This protein binds this small molecule.
Small molecule (SMILES): CC(C)[C@H](NC(=O)[C@@H](NC(=O)[C@H](C)NC(=O)[C@@H]1CCCN1C(=O)[C@H](Cc1ccccc1)NC(=O)CN)[C@@H](C)OP(=O)(O)O)C(=O)O

Binding-site contacts:
Ligand atom CG contacts residue ARG65 of chain 2.A at 3.7 Å.
Ligand atom OXT contacts residue T5Q1 of chain 2.E at 3.2 Å.
Ligand atom P contacts residue ARG61 of chain 2.A at 3.6 Å.
Ligand atom O2P contacts residue ARG134 of chain 2.A at 2.9 Å (salt-bridge).
Ligand atom C contacts residue ASN231 of chain 2.A at 3.7 Å.
Ligand atom CG contacts residue VAL183 of chain 2.A at 3.8 Å (hydrophobic).
Ligand atom CB contacts residue ASN231 of chain 2.A at 3.6 Å.
Ligand atom C contacts residue LYS127 of chain 2.A at 3.7 Å.
Ligand atom O3P contacts residue TYR135 of chain 2.A at 2.6 Å (h-bond).
Ligand atom CB contacts residue ASN180 of chain 2.A at 3.2 Å.
Ligand atom N contacts residue ASN180 of chain 2.A at 3.0 Å (h-bond).
Ligand atom CG1 contacts residue LEU227 of chain 2.A at 3.5 Å (hydrophobic).
Ligand atom CZ contacts residue ARG65 of chain 2.A at 3.8 Å.
Ligand atom N contacts residue ASN231 of chain 2.A at 2.9 Å (h-bond).
Ligand atom O contacts residue LYS54 of chain 2.A at 3.4 Å (salt-bridge).
Ligand atom CG2 contacts residue ASN180 of chain 2.A at 3.6 Å.
Ligand atom O1P contacts residue ARG61 of chain 2.A at 3.0 Å (salt-bridge).
Ligand atom CG2 contacts residue GLY176 of chain 2.A at 3.5 Å.
Ligand atom O1P contacts residue LYS54 of chain 2.A at 3.1 Å (salt-bridge).
Ligand atom OG1 contacts residue LYS54 of chain 2.A at 3.8 Å.
Ligand atom O3P contacts residue ARG134 of chain 2.A at 2.9 Å (salt-bridge).
Ligand atom CB contacts residue ASN231 of chain 2.A at 3.5 Å.
Ligand atom CG2 contacts residue VAL183 of chain 2.A at 3.7 Å (hydrophobic).
Ligand atom O contacts residue LEU179 of chain 2.A at 3.5 Å.
Ligand atom CA contacts residue ASN231 of chain 2.A at 3.5 Å.
Ligand atom O2P contacts residue ARG61 of chain 2.A at 2.9 Å (salt-bridge).
Ligand atom N contacts residue LEU179 of chain 2.A at 3.8 Å.
Ligand atom O contacts residue ASN180 of chain 2.A at 2.9 Å (h-bond).
Ligand atom CA contacts residue ASN231 of chain 2.A at 3.8 Å.
Ligand atom CD1 contacts residue ARG65 of chain 2.A at 3.3 Å.
Ligand atom CA contacts residue ASN180 of chain 2.A at 3.2 Å.
Ligand atom C contacts residue ASN180 of chain 2.A at 3.6 Å.
Ligand atom O contacts residue LEU234 of chain 2.A at 3.8 Å.
Ligand atom O contacts residue LYS127 of chain 2.A at 2.8 Å (salt-bridge).
Ligand atom P contacts residue TYR135 of chain 2.A at 3.8 Å.
Ligand atom O contacts residue ASN231 of chain 2.A at 3.0 Å (h-bond).
Ligand atom CE1 contacts residue ARG65 of chain 2.A at 3.4 Å.
Ligand atom O contacts residue VAL183 of chain 2.A at 3.5 Å.
Ligand atom CA contacts residue LEU179 of chain 2.A at 3.7 Å (hydrophobic).
Ligand atom OXT contacts residue LYS54 of chain 2.A at 3.7 Å.

Sequence of chain 2.A:
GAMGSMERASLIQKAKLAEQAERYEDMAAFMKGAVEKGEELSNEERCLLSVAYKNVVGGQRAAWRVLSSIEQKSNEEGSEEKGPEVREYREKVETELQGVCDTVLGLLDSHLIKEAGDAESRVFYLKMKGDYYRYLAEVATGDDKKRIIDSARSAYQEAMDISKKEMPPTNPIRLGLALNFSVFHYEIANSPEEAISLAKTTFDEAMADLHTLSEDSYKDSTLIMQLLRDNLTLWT